Sequence of chain 1.A:
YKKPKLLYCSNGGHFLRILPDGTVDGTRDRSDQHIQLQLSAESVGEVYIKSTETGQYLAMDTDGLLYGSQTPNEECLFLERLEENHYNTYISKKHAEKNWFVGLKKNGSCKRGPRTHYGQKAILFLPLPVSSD

A small-molecule ligand and the protein it binds are described below.
Small molecule (SMILES): CC(=O)N[C@H]1[C@@H](O[C@H]2[C@H](O)[C@@H](O)[C@H](O[C@H]3[C@H](O)[C@@H](NS(=O)(=O)O)[C@@H](O[C@H]4[C@H](O)[C@@H](OS(=O)(=O)O)CO[C@H]4C(=O)O)O[C@@H]3CO)O[C@H]2C(=O)O)O[C@H](COS(=O)(=O)O)[C@@H](O[C@@H]2O[C@@H](C(=O)O)[C@@H](O[C@H]3O[C@H](CO)[C@@H](O)[C@H](O)[C@H]3NS(=O)(=O)O)[C@H](O)[C@H]2OS(=O)(=O)O)[C@@H]1O

Binding-site contacts:
Ligand atom C1 contacts residue IPA1 of chain 1.C at 1.4 Å.
Ligand atom O2 contacts residue LYS112 of chain 1.A at 3.1 Å (salt-bridge).
Ligand atom O5 contacts residue LYS112 of chain 1.A at 2.7 Å (salt-bridge).
Ligand atom O6A contacts residue LYS112 of chain 1.A at 2.8 Å (salt-bridge).
Ligand atom O1S contacts residue LYS127 of chain 1.A at 2.6 Å (salt-bridge).
Ligand atom O2S contacts residue ALA128 of chain 1.A at 2.8 Å (h-bond).
Ligand atom O3S contacts residue LYS127 of chain 1.A at 2.6 Å (salt-bridge).
Ligand atom O1S contacts residue ARG118 of chain 1.A at 2.6 Å (salt-bridge).
Ligand atom C6 contacts residue ARG121 of chain 1.A at 3.1 Å.
Ligand atom C2 contacts residue IPA1 of chain 1.C at 2.4 Å.
Ligand atom O3S contacts residue LYS127 of chain 1.A at 2.7 Å (salt-bridge).
Ligand atom C3 contacts residue IPA1 of chain 1.C at 3.0 Å.
Ligand atom O2 contacts residue ASN17 of chain 1.A at 3.0 Å (h-bond).
Ligand atom O2S contacts residue GLN126 of chain 1.A at 2.7 Å (h-bond).
Ligand atom N2 contacts residue ARG121 of chain 1.A at 2.9 Å (salt-bridge).
Ligand atom O2S contacts residue LYS111 of chain 1.A at 2.6 Å (salt-bridge).
Ligand atom O2S contacts residue LYS112 of chain 1.A at 2.6 Å (salt-bridge).
Ligand atom O6B contacts residue LYS117 of chain 1.A at 2.6 Å (salt-bridge).
Ligand atom O5 contacts residue LYS111 of chain 1.A at 2.8 Å (salt-bridge).
Ligand atom O3S contacts residue GLY18 of chain 1.A at 2.7 Å (h-bond).
Ligand atom O8 contacts residue ASN17 of chain 1.A at 2.6 Å (h-bond).
Ligand atom N2 contacts residue LYS127 of chain 1.A at 3.0 Å (salt-bridge).
Ligand atom O3S contacts residue ARG118 of chain 1.A at 2.6 Å (salt-bridge).
Ligand atom O3 contacts residue IPA1 of chain 1.C at 2.7 Å (h-bond).
Ligand atom C5 contacts residue IPA1 of chain 1.C at 2.9 Å.
Ligand atom O4 contacts residue LYS112 of chain 1.A at 3.1 Å (salt-bridge).
Ligand atom O2S contacts residue LYS117 of chain 1.A at 2.6 Å (salt-bridge).
Ligand atom O6A contacts residue ARG121 of chain 1.A at 2.6 Å (salt-bridge).
Ligand atom O9 contacts residue LYS117 of chain 1.A at 2.6 Å (salt-bridge).
Ligand atom O9 contacts residue LYS111 of chain 1.A at 3.1 Å.
Ligand atom O2S contacts residue ARG118 of chain 1.A at 2.6 Å (salt-bridge).
Ligand atom O5 contacts residue IPA1 of chain 1.C at 2.4 Å (h-bond).
Ligand atom O6A contacts residue LYS111 of chain 1.A at 2.6 Å (salt-bridge).
Ligand atom O1S contacts residue ARG121 of chain 1.A at 2.6 Å (salt-bridge).
Ligand atom O7A contacts residue GLN126 of chain 1.A at 2.6 Å (h-bond).
Ligand atom O6B contacts residue ARG121 of chain 1.A at 3.1 Å (salt-bridge).
Ligand atom O1S contacts residue ARG118 of chain 1.A at 2.6 Å (salt-bridge).
Ligand atom O1S contacts residue ASN17 of chain 1.A at 3.0 Å (h-bond).
Ligand atom O8 contacts residue LYS112 of chain 1.A at 2.7 Å (salt-bridge).
Ligand atom O6B contacts residue LYS111 of chain 1.A at 2.7 Å (salt-bridge).